Sequence of chain 1.A:
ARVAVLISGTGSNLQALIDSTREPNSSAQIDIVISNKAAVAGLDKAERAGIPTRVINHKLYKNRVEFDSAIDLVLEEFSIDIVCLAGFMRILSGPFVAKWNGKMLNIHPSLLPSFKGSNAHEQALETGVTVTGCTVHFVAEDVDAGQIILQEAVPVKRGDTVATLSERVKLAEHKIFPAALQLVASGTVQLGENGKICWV

Binding-site contacts:
Ligand atom O18 contacts residue SER13 of chain 1.A at 4.0 Å.
Ligand atom O16 contacts residue ASN14 of chain 1.A at 3.0 Å (h-bond).
Ligand atom O17 contacts residue SER13 of chain 1.A at 2.6 Å (h-bond).
Ligand atom O4 contacts residue GLY88 of chain 1.A at 4.0 Å.
Ligand atom O22 contacts residue MET90 of chain 1.A at 4.1 Å.
Ligand atom O8 contacts residue ILE108 of chain 1.A at 3.7 Å.
Ligand atom P15 contacts residue ASN14 of chain 1.A at 4.0 Å.
Ligand atom C21 contacts residue MET90 of chain 1.A at 3.9 Å (hydrophobic).
Ligand atom O22 contacts residue PRO110 of chain 1.A at 3.4 Å.
Ligand atom N24 contacts residue HIS109 of chain 1.A at 3.9 Å.
Ligand atom N24 contacts residue 83A1 of chain 1.C at 3.2 Å (h-bond).
Ligand atom C21 contacts residue PRO110 of chain 1.A at 3.6 Å (hydrophobic).
Ligand atom C23 contacts residue ILE108 of chain 1.A at 3.9 Å (hydrophobic).
Ligand atom C23 contacts residue 83A1 of chain 1.C at 3.5 Å.
Ligand atom C23 contacts residue MET90 of chain 1.A at 4.0 Å (hydrophobic).
Ligand atom O17 contacts residue GLY12 of chain 1.A at 3.5 Å (h-bond).
Ligand atom N19 contacts residue ILE108 of chain 1.A at 3.9 Å.
Ligand atom O18 contacts residue GLY12 of chain 1.A at 2.9 Å (h-bond).
Ligand atom O6 contacts residue GLU174 of chain 1.A at 2.7 Å (salt-bridge).
Ligand atom O12 contacts residue LYS171 of chain 1.A at 3.2 Å (salt-bridge).
Ligand atom C1 contacts residue GLU174 of chain 1.A at 3.1 Å.
Ligand atom O16 contacts residue SER13 of chain 1.A at 3.6 Å (h-bond).
Ligand atom O17 contacts residue THR11 of chain 1.A at 3.7 Å.
Ligand atom N24 contacts residue GLY118 of chain 1.A at 3.9 Å.
Ligand atom N24 contacts residue MET90 of chain 1.A at 4.0 Å.
Ligand atom P15 contacts residue LYS171 of chain 1.A at 3.8 Å.
Ligand atom C2 contacts residue GLU174 of chain 1.A at 3.3 Å.
Ligand atom P15 contacts residue GLY12 of chain 1.A at 3.6 Å.
Ligand atom C10 contacts residue GLY88 of chain 1.A at 3.5 Å.
Ligand atom C3 contacts residue PRO110 of chain 1.A at 3.9 Å (hydrophobic).
Ligand atom O8 contacts residue PRO110 of chain 1.A at 3.4 Å.
Ligand atom O8 contacts residue GLU174 of chain 1.A at 2.7 Å (salt-bridge).
Ligand atom O18 contacts residue THR11 of chain 1.A at 3.6 Å (h-bond).
Ligand atom O17 contacts residue LYS171 of chain 1.A at 3.1 Å (salt-bridge).
Ligand atom O6 contacts residue LYS171 of chain 1.A at 3.7 Å.
Ligand atom O17 contacts residue ASN14 of chain 1.A at 3.9 Å.
Ligand atom P15 contacts residue SER13 of chain 1.A at 3.5 Å.
Ligand atom C1 contacts residue ASN14 of chain 1.A at 3.7 Å.
Ligand atom N19 contacts residue PRO110 of chain 1.A at 3.9 Å.
Ligand atom O16 contacts residue GLY12 of chain 1.A at 4.1 Å.

A protein and the small-molecule ligand that binds it are described below.
Small molecule (SMILES): NCC(=O)N[C@@H]1O[C@H](COP(=O)([O-])[O-])[C@@H](O)[C@H]1O